This protein binds this small molecule.
Small molecule (SMILES): CC(=O)N[C@@H]1[C@@H](O)[C@H](O)[C@@H](CO)O[C@H]1O

Binding-site contacts:
Ligand atom C8 contacts residue SER244 of chain 1.C at 3.4 Å.
Ligand atom N2 contacts residue THR206 of chain 1.C at 4.0 Å.
Ligand atom C1 contacts residue THR206 of chain 1.C at 3.6 Å.
Ligand atom C3 contacts residue THR206 of chain 1.C at 4.2 Å.
Ligand atom C2 contacts residue ASN204 of chain 1.C at 2.4 Å.
Ligand atom C2 contacts residue THR206 of chain 1.C at 4.1 Å.
Ligand atom C5 contacts residue ASN204 of chain 1.C at 3.6 Å.
Ligand atom C7 contacts residue HIS321 of chain 1.C at 3.9 Å.
Ligand atom O7 contacts residue ASN204 of chain 1.C at 2.9 Å (h-bond).
Ligand atom O7 contacts residue ILE242 of chain 1.C at 4.2 Å.
Ligand atom O7 contacts residue HIS321 of chain 1.C at 3.1 Å.
Ligand atom C8 contacts residue ILE247 of chain 1.C at 3.6 Å (hydrophobic).
Ligand atom C5 contacts residue THR206 of chain 1.C at 4.4 Å.
Ligand atom O5 contacts residue ASN204 of chain 1.C at 2.4 Å (h-bond).
Ligand atom O5 contacts residue THR206 of chain 1.C at 4.3 Å.
Ligand atom C4 contacts residue ASN204 of chain 1.C at 4.2 Å.
Ligand atom C7 contacts residue ASN204 of chain 1.C at 3.0 Å.
Ligand atom C8 contacts residue HIS321 of chain 1.C at 4.4 Å.
Ligand atom C8 contacts residue ILE242 of chain 1.C at 4.2 Å (hydrophobic).
Ligand atom C8 contacts residue ASN204 of chain 1.C at 4.3 Å.
Ligand atom C3 contacts residue ASN204 of chain 1.C at 3.8 Å.
Ligand atom N2 contacts residue ASN204 of chain 1.C at 2.8 Å (h-bond).
Ligand atom C1 contacts residue ASN204 of chain 1.C at 1.4 Å.

Sequence of chain 1.C:
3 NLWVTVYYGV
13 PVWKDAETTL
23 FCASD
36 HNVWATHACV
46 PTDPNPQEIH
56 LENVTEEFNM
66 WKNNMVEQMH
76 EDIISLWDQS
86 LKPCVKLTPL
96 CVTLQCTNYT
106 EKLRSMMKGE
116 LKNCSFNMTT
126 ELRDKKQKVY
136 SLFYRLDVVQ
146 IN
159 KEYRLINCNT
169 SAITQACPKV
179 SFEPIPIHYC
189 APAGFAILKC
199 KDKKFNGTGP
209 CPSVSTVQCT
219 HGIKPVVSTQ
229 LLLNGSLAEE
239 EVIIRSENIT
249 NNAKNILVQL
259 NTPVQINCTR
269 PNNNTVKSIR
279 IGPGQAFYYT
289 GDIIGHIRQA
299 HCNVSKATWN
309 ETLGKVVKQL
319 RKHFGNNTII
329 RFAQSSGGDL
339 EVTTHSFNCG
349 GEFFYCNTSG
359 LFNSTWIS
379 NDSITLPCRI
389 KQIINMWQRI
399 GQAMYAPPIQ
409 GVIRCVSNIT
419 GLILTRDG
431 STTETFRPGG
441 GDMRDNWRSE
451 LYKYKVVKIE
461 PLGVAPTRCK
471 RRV